Sequence of chain 1.E:
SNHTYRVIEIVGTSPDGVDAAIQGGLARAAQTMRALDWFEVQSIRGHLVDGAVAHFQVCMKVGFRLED

A protein and the small-molecule ligand that binds it are described below.
Small molecule (SMILES): CN(C)c1cccc2c(S(=O)(=O)NCCNC(=O)CI)cccc12

Sequence of chain 1.F:
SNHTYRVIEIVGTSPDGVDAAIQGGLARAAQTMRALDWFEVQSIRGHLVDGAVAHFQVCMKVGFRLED

Binding-site contacts:
Ligand atom C2 contacts residue CYS59 of chain 1.D at 2.8 Å (hydrophobic).
Ligand atom O10 contacts residue FMN1 of chain 1.CA at 1.8 Å.
Ligand atom C14 contacts residue TRP38 of chain 1.F at 3.4 Å (hydrophobic).
Ligand atom C15 contacts residue TRP38 of chain 1.F at 3.2 Å (hydrophobic).
Ligand atom C1 contacts residue CYS59 of chain 1.D at 1.8 Å (hydrophobic).
Ligand atom C23 contacts residue FMN1 of chain 1.CA at 1.1 Å.
Ligand atom C13 contacts residue TRP38 of chain 1.F at 3.4 Å (hydrophobic).
Ligand atom S8 contacts residue FMN1 of chain 1.CA at 0.8 Å.
Ligand atom O10 contacts residue VAL11 of chain 1.D at 3.0 Å.
Ligand atom C12 contacts residue FMN1 of chain 1.CA at 0.9 Å.
Ligand atom C15 contacts residue FMN1 of chain 1.CA at 0.9 Å.
Ligand atom C17 contacts residue ARG45 of chain 1.E at 3.4 Å.
Ligand atom C16 contacts residue TRP38 of chain 1.F at 3.3 Å (hydrophobic).
Ligand atom C19 contacts residue FMN1 of chain 1.CA at 1.0 Å.
Ligand atom C16 contacts residue FMN1 of chain 1.CA at 1.1 Å.
Ligand atom O3 contacts residue GLU9 of chain 1.D at 2.5 Å (salt-bridge).
Ligand atom N21 contacts residue FMN1 of chain 1.CA at 1.6 Å.
Ligand atom C17 contacts residue FMN1 of chain 1.CA at 1.1 Å.
Ligand atom C2 contacts residue GLU9 of chain 1.D at 2.9 Å.
Ligand atom C14 contacts residue FMN1 of chain 1.CA at 1.3 Å.
Ligand atom C12 contacts residue TRP38 of chain 1.F at 3.4 Å (hydrophobic).
Ligand atom C1 contacts residue GLU9 of chain 1.D at 3.2 Å.
Ligand atom C19 contacts residue TRP38 of chain 1.F at 3.2 Å (hydrophobic).
Ligand atom N7 contacts residue FMN1 of chain 1.CA at 2.0 Å.
Ligand atom C11 contacts residue FMN1 of chain 1.CA at 0.9 Å.
Ligand atom O9 contacts residue ARG45 of chain 1.D at 3.0 Å.
Ligand atom O9 contacts residue FMN1 of chain 1.CA at 0.7 Å.
Ligand atom C22 contacts residue FMN1 of chain 1.CA at 1.2 Å.
Ligand atom C6 contacts residue FMN1 of chain 1.CA at 3.1 Å.
Ligand atom C18 contacts residue TRP38 of chain 1.F at 3.2 Å (hydrophobic).
Ligand atom C11 contacts residue TRP38 of chain 1.F at 3.3 Å (hydrophobic).
Ligand atom C17 contacts residue TRP38 of chain 1.F at 3.3 Å (hydrophobic).
Ligand atom C20 contacts residue FMN1 of chain 1.CA at 1.1 Å.
Ligand atom C18 contacts residue ARG45 of chain 1.E at 3.0 Å.
Ligand atom C18 contacts residue FMN1 of chain 1.CA at 0.9 Å.
Ligand atom S8 contacts residue TRP38 of chain 1.F at 3.5 Å.
Ligand atom O10 contacts residue TRP38 of chain 1.F at 2.8 Å.
Ligand atom C13 contacts residue FMN1 of chain 1.CA at 1.4 Å.
Ligand atom O3 contacts residue LYS61 of chain 1.F at 2.8 Å (salt-bridge).
Ligand atom O3 contacts residue CYS59 of chain 1.D at 3.0 Å (h-bond).

Sequence of chain 1.D:
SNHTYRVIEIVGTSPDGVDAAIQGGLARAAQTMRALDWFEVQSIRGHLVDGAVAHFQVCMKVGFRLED